A protein and the small-molecule ligand that binds it are described below.
Small molecule (SMILES): CC(=O)N[C@@H]1[C@@H](O)[C@H](O)[C@@H](CO)O[C@H]1O

Binding-site contacts:
Ligand atom C5 contacts residue ASN199 of chain 1.E at 3.7 Å.
Ligand atom C8 contacts residue ASN199 of chain 1.E at 4.3 Å.
Ligand atom C1 contacts residue ARG226 of chain 1.E at 3.2 Å.
Ligand atom C2 contacts residue ASN199 of chain 1.E at 2.5 Å.
Ligand atom O5 contacts residue ARG226 of chain 1.E at 3.1 Å (salt-bridge).
Ligand atom C6 contacts residue THR201 of chain 1.E at 4.4 Å.
Ligand atom C2 contacts residue ARG226 of chain 1.E at 4.5 Å.
Ligand atom C5 contacts residue ARG226 of chain 1.E at 3.2 Å.
Ligand atom O6 contacts residue THR201 of chain 1.E at 4.0 Å.
Ligand atom N2 contacts residue ASN199 of chain 1.E at 2.9 Å (h-bond).
Ligand atom C1 contacts residue ASN199 of chain 1.E at 1.4 Å.
Ligand atom O7 contacts residue ASN199 of chain 1.E at 3.0 Å (h-bond).
Ligand atom C8 contacts residue VAL195 of chain 1.E at 3.9 Å (hydrophobic).
Ligand atom C6 contacts residue ARG226 of chain 1.E at 3.8 Å.
Ligand atom C4 contacts residue ARG226 of chain 1.E at 4.4 Å.
Ligand atom C4 contacts residue ASN199 of chain 1.E at 4.2 Å.
Ligand atom C7 contacts residue ASN199 of chain 1.E at 3.1 Å.
Ligand atom C7 contacts residue VAL195 of chain 1.E at 4.5 Å (hydrophobic).
Ligand atom C3 contacts residue ASN199 of chain 1.E at 3.8 Å.
Ligand atom O6 contacts residue ARG226 of chain 1.E at 3.5 Å (salt-bridge).
Ligand atom O5 contacts residue ASN199 of chain 1.E at 2.4 Å (h-bond).

Sequence of chain 1.E:
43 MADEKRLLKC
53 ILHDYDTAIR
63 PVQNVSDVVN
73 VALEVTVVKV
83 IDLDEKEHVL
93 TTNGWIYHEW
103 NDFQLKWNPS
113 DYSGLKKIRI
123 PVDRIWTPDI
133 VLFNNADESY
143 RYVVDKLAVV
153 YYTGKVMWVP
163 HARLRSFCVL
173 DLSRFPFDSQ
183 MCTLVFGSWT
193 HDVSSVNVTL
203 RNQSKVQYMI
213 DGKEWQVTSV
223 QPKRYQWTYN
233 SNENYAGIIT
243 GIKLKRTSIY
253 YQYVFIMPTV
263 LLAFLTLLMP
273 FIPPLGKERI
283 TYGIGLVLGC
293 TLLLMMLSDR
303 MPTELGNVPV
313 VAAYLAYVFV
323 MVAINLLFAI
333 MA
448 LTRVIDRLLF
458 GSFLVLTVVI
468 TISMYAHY